Sequence of chain 1.C:
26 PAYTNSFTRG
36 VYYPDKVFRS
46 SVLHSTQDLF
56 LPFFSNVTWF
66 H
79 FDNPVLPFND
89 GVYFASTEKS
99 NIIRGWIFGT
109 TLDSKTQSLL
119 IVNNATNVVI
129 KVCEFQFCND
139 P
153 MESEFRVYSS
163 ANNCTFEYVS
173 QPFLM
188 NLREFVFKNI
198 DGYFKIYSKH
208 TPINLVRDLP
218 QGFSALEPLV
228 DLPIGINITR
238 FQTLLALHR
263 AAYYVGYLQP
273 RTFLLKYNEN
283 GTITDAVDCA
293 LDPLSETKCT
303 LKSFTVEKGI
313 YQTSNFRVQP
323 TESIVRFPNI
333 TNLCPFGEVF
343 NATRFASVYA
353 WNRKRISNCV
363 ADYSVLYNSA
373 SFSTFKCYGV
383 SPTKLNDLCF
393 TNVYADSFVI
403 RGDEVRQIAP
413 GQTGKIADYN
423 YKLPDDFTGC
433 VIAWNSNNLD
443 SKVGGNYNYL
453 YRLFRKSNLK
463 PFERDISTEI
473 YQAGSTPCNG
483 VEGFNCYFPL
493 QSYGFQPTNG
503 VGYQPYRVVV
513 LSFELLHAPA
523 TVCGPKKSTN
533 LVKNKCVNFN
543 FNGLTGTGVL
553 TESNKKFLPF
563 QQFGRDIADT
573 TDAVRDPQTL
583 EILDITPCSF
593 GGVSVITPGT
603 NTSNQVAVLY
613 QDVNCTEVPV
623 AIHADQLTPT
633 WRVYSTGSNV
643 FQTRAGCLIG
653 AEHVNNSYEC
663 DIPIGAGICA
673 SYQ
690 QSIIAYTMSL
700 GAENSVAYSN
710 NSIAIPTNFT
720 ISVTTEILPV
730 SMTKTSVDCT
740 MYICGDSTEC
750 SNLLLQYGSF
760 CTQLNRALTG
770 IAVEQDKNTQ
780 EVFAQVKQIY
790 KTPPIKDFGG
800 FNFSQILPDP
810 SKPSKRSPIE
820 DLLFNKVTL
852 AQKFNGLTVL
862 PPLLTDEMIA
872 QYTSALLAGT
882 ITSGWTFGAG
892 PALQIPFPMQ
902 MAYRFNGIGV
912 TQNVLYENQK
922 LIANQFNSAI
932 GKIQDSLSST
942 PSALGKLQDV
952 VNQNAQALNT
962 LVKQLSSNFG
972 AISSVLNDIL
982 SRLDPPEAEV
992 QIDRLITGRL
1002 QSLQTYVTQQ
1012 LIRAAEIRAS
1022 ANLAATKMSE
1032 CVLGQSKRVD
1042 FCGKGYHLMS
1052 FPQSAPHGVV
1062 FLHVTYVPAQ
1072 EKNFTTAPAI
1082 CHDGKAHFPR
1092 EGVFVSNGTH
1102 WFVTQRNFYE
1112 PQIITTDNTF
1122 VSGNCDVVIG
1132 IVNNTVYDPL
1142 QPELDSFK

This small molecule binds to this protein.
Small molecule (SMILES): CC(=O)N[C@H]1[C@H](O[C@H]2[C@H](O)[C@@H](NC(C)=O)CO[C@@H]2CO)O[C@H](CO)[C@@H](O)[C@@H]1O

Binding-site contacts:
Ligand atom O7 contacts residue GLY1099 of chain 1.C at 4.2 Å.
Ligand atom C8 contacts residue ASN1098 of chain 1.C at 3.0 Å.
Ligand atom C5 contacts residue PHE1103 of chain 1.C at 4.4 Å (hydrophobic).
Ligand atom O5 contacts residue PHE1103 of chain 1.C at 4.3 Å.
Ligand atom C7 contacts residue GLY1099 of chain 1.C at 4.4 Å.
Ligand atom C1 contacts residue HIS1101 of chain 1.C at 4.2 Å.
Ligand atom O5 contacts residue HIS1101 of chain 1.C at 4.1 Å.
Ligand atom C4 contacts residue ASN1098 of chain 1.C at 4.3 Å.
Ligand atom O7 contacts residue ASN1098 of chain 1.C at 2.8 Å (h-bond).
Ligand atom C1 contacts residue ASN1098 of chain 1.C at 1.4 Å.
Ligand atom O5 contacts residue ASN1098 of chain 1.C at 2.4 Å (h-bond).
Ligand atom C8 contacts residue HIS1101 of chain 1.C at 3.6 Å.
Ligand atom C6 contacts residue HIS1101 of chain 1.C at 3.7 Å.
Ligand atom C4 contacts residue HIS1101 of chain 1.C at 3.7 Å.
Ligand atom C3 contacts residue HIS1101 of chain 1.C at 4.0 Å.
Ligand atom C3 contacts residue ASN1098 of chain 1.C at 3.8 Å.
Ligand atom O7 contacts residue THR1100 of chain 1.C at 2.9 Å (h-bond).
Ligand atom C7 contacts residue ASN1098 of chain 1.C at 3.3 Å.
Ligand atom O7 contacts residue HIS1101 of chain 1.C at 3.0 Å.
Ligand atom C7 contacts residue HIS1101 of chain 1.C at 3.3 Å.
Ligand atom N2 contacts residue HIS1101 of chain 1.C at 4.0 Å.
Ligand atom C8 contacts residue GLY1099 of chain 1.C at 3.8 Å.
Ligand atom C5 contacts residue HIS1101 of chain 1.C at 3.1 Å.
Ligand atom C5 contacts residue ASN1098 of chain 1.C at 3.7 Å.
Ligand atom N2 contacts residue ASN1098 of chain 1.C at 2.9 Å (h-bond).
Ligand atom C6 contacts residue PHE1103 of chain 1.C at 4.0 Å (hydrophobic).
Ligand atom C7 contacts residue THR1100 of chain 1.C at 3.6 Å.
Ligand atom C2 contacts residue HIS1101 of chain 1.C at 4.3 Å.
Ligand atom C8 contacts residue THR1100 of chain 1.C at 3.4 Å.
Ligand atom C2 contacts residue ASN1098 of chain 1.C at 2.5 Å.
Ligand atom O4 contacts residue HIS1101 of chain 1.C at 3.1 Å.